Binding-site contacts:
Ligand atom C6 contacts residue THR45 of chain 8.C at 3.5 Å.
Ligand atom O2' contacts residue GLU63 of chain 8.C at 3.6 Å.
Ligand atom O3' contacts residue ARG49 of chain 8.D at 3.0 Å (salt-bridge).
Ligand atom O5' contacts residue ARG49 of chain 8.D at 3.6 Å (salt-bridge).
Ligand atom OP2 contacts residue LYS89 of chain 8.D at 3.4 Å (salt-bridge).
Ligand atom OP2 contacts residue SER51 of chain 8.D at 3.5 Å (h-bond).
Ligand atom N6 contacts residue THR91 of chain 8.D at 3.4 Å (h-bond).
Ligand atom N7 contacts residue TYR85 of chain 8.C at 3.6 Å.
Ligand atom N7 contacts residue THR45 of chain 8.C at 2.5 Å (h-bond).
Ligand atom OP1 contacts residue SER52 of chain 8.D at 2.9 Å (h-bond).
Ligand atom OP2 contacts residue LYS57 of chain 8.D at 2.6 Å (salt-bridge).
Ligand atom OP1 contacts residue ASN55 of chain 8.D at 3.4 Å (h-bond).
Ligand atom OP2 contacts residue TYR85 of chain 8.C at 2.9 Å (h-bond).
Ligand atom O3' contacts residue SER51 of chain 8.D at 3.4 Å.
Ligand atom C2 contacts residue SER47 of chain 8.C at 3.2 Å.
Ligand atom OP1 contacts residue LYS57 of chain 8.D at 2.8 Å.
Ligand atom OP2 contacts residue LYS43 of chain 8.C at 3.0 Å (salt-bridge).
Ligand atom C5 contacts residue THR45 of chain 8.C at 3.2 Å.
Ligand atom OP2 contacts residue ASN55 of chain 8.D at 3.5 Å (h-bond).
Ligand atom OP1 contacts residue ARG49 of chain 8.D at 2.5 Å (salt-bridge).
Ligand atom C5 contacts residue TYR85 of chain 8.C at 3.7 Å (hydrophobic).
Ligand atom N1 contacts residue THR59 of chain 8.C at 3.5 Å.
Ligand atom N6 contacts residue THR45 of chain 8.C at 2.9 Å (h-bond).
Ligand atom P contacts residue LYS57 of chain 8.D at 3.2 Å.
Ligand atom P contacts residue LYS89 of chain 8.D at 3.4 Å.
Ligand atom P contacts residue ARG49 of chain 8.D at 3.2 Å.
Ligand atom OP1 contacts residue SER51 of chain 8.D at 2.8 Å (h-bond).
Ligand atom OP2 contacts residue LYS57 of chain 8.D at 3.2 Å (salt-bridge).
Ligand atom N1 contacts residue SER47 of chain 8.C at 2.8 Å (h-bond).
Ligand atom C6 contacts residue TYR85 of chain 8.C at 3.7 Å (hydrophobic).
Ligand atom N6 contacts residue THR59 of chain 8.C at 2.9 Å (h-bond).
Ligand atom OP1 contacts residue LYS89 of chain 8.D at 3.3 Å (salt-bridge).
Ligand atom C8 contacts residue THR45 of chain 8.C at 3.6 Å.
Ligand atom N7 contacts residue LYS61 of chain 8.C at 3.5 Å.
Ligand atom OP2 contacts residue LYS89 of chain 8.D at 3.5 Å (salt-bridge).
Ligand atom P contacts residue SER51 of chain 8.D at 3.4 Å.
Ligand atom C8 contacts residue TYR85 of chain 8.C at 3.7 Å (hydrophobic).
Ligand atom C5' contacts residue TYR85 of chain 8.C at 3.7 Å (hydrophobic).
Ligand atom O5' contacts residue LYS57 of chain 8.D at 3.1 Å (salt-bridge).
Ligand atom C5' contacts residue ARG49 of chain 8.D at 3.1 Å.

A protein and the small-molecule ligand that binds it are described below.
Small molecule (SMILES): Nc1ccn([C@@H]2O[C@H](CO[P](=O)(O)O[C@H]3[C@@H](O)[C@H](n4cnc5c(N)ncnc54)O[C@@H]3CO[P](=O)(O)O[C@H]3[C@@H](O)[C@H](n4cnc5c(=O)nc(N)[nH]c54)O[C@@H]3CO[P](=O)(O)O[C@H]3[C@@H](O)[C@H](n4cnc5c(N)ncnc54)O[C@@H]3CO[P](=O)(O)O[C@H]3[C@@H](O)[C@H](n4cnc5c(N)ncnc54)O[C@@H]3CO[P](=O)(O)O[C@H]3[C@@H](O)[C@H](n4ccc(=O)[nH]c4=O)O[C@@H]3CO[P](=O)(O)O[C@H]3[C@@H](O)[C@H](n4ccc(N)nc4=O)O[C@@H]3CO[P](=O)(O)O[C@H]3[C@@H](O)[C@H](n4ccc(=O)[nH]c4=O)O[C@@H]3CO[P](=O)(O)O[C@H]3[C@@H](O)[C@H](n4cnc5c(=O)nc(N)[nH]c54)O[C@@H]3COPO)[C@@H](O)[C@H]2O)c(=O)n1

Sequence of chain 8.C:
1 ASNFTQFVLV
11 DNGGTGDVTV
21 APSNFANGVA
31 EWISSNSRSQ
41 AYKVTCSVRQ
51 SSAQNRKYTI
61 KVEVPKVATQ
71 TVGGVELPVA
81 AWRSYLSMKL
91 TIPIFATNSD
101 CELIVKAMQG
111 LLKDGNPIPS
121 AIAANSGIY

Sequence of chain 8.D:
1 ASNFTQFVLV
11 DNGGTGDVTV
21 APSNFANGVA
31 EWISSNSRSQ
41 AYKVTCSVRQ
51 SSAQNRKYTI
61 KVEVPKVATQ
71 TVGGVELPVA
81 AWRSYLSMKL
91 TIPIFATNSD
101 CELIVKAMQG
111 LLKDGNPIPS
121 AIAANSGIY